The small molecule below binds the protein below.
Small molecule (SMILES): CC(=O)N[C@@H]1[C@@H](O)[C@H](O)[C@@H](CO)O[C@H]1O

Binding-site contacts:
Ligand atom C4 contacts residue ASN603 of chain 1.C at 4.2 Å.
Ligand atom C8 contacts residue ASN603 of chain 1.C at 4.5 Å.
Ligand atom C1 contacts residue ASN603 of chain 1.C at 1.4 Å.
Ligand atom C2 contacts residue ASN603 of chain 1.C at 2.5 Å.
Ligand atom N2 contacts residue ASN603 of chain 1.C at 2.9 Å (h-bond).
Ligand atom O5 contacts residue ASN603 of chain 1.C at 2.4 Å (h-bond).
Ligand atom C5 contacts residue ASN603 of chain 1.C at 3.7 Å.
Ligand atom C7 contacts residue ASN603 of chain 1.C at 3.4 Å.
Ligand atom O7 contacts residue ASN603 of chain 1.C at 3.5 Å (h-bond).
Ligand atom C3 contacts residue ASN603 of chain 1.C at 3.8 Å.

Sequence of chain 1.C:
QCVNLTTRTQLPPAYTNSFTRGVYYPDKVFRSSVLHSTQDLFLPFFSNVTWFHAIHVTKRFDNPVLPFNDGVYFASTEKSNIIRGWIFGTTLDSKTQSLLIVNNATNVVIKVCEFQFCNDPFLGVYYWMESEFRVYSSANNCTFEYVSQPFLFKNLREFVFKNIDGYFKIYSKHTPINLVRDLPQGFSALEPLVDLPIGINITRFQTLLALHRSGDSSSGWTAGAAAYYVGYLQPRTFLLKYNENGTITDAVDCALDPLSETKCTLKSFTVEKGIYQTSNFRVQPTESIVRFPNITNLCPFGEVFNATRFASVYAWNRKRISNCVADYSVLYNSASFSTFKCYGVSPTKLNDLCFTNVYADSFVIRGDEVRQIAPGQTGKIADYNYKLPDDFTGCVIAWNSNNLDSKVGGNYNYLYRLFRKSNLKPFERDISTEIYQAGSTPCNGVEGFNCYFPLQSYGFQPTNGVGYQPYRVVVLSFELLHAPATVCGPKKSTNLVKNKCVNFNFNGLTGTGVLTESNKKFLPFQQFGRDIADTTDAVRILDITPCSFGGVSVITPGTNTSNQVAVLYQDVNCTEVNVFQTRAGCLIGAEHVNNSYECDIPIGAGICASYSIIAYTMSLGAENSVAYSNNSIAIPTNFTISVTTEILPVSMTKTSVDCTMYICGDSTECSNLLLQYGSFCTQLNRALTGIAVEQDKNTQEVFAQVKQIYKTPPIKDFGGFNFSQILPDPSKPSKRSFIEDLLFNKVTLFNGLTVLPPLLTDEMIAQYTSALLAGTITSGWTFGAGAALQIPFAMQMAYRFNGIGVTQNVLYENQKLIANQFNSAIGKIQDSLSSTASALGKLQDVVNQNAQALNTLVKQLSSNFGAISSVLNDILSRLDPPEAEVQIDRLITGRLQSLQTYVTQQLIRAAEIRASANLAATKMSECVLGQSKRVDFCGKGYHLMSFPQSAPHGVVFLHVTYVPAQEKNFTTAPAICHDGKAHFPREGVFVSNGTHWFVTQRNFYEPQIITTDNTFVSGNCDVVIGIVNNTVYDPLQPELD